The protein below binds the small molecule below.
Small molecule (SMILES): CC(=O)N[C@@H]1[C@@H](O)[C@H](O)[C@@H](CO)O[C@H]1O

Binding-site contacts:
Ligand atom C1 contacts residue TRP149 of chain 1.A at 3.7 Å (hydrophobic).
Ligand atom C8 contacts residue VAL241 of chain 1.A at 3.7 Å (hydrophobic).
Ligand atom C8 contacts residue THR242 of chain 1.A at 4.3 Å.
Ligand atom C8 contacts residue ASN243 of chain 1.A at 4.3 Å.
Ligand atom C5 contacts residue ASN243 of chain 1.A at 3.7 Å.
Ligand atom C4 contacts residue ASN243 of chain 1.A at 4.2 Å.
Ligand atom N2 contacts residue ASN243 of chain 1.A at 2.9 Å (h-bond).
Ligand atom C1 contacts residue ASN243 of chain 1.A at 1.4 Å.
Ligand atom C2 contacts residue ASN243 of chain 1.A at 2.5 Å.
Ligand atom O5 contacts residue ASN243 of chain 1.A at 2.4 Å (h-bond).
Ligand atom O7 contacts residue ASN243 of chain 1.A at 3.4 Å (h-bond).
Ligand atom O5 contacts residue TRP149 of chain 1.A at 3.8 Å.
Ligand atom C5 contacts residue TRP149 of chain 1.A at 3.6 Å (hydrophobic).
Ligand atom C7 contacts residue ASN243 of chain 1.A at 3.4 Å.
Ligand atom C6 contacts residue TRP149 of chain 1.A at 3.9 Å (hydrophobic).
Ligand atom C3 contacts residue ASN243 of chain 1.A at 3.8 Å.

Sequence of chain 1.A:
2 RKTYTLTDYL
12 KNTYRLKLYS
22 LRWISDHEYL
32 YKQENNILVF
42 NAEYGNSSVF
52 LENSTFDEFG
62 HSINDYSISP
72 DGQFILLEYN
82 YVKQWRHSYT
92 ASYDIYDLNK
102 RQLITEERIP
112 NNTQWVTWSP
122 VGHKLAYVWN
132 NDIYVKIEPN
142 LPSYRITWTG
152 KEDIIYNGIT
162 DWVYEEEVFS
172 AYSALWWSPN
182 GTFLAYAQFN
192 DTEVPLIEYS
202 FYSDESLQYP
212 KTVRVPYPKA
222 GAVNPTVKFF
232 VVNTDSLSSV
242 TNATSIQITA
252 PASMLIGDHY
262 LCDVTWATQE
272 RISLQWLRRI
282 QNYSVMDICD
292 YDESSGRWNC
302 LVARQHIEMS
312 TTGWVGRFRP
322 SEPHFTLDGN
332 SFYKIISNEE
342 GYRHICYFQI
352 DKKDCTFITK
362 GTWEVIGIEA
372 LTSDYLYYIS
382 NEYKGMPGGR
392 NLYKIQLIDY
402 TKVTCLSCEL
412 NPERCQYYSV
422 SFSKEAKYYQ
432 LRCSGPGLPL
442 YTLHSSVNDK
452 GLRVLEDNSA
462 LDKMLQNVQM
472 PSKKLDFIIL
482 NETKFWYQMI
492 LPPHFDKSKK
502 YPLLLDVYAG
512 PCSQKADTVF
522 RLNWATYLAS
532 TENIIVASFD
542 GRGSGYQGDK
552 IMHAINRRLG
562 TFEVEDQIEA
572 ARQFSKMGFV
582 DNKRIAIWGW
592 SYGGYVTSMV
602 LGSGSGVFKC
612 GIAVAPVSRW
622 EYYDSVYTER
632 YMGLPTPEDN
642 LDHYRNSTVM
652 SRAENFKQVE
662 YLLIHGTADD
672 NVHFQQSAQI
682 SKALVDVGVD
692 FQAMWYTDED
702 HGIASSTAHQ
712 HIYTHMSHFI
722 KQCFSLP